Sequence of chain 1.P:
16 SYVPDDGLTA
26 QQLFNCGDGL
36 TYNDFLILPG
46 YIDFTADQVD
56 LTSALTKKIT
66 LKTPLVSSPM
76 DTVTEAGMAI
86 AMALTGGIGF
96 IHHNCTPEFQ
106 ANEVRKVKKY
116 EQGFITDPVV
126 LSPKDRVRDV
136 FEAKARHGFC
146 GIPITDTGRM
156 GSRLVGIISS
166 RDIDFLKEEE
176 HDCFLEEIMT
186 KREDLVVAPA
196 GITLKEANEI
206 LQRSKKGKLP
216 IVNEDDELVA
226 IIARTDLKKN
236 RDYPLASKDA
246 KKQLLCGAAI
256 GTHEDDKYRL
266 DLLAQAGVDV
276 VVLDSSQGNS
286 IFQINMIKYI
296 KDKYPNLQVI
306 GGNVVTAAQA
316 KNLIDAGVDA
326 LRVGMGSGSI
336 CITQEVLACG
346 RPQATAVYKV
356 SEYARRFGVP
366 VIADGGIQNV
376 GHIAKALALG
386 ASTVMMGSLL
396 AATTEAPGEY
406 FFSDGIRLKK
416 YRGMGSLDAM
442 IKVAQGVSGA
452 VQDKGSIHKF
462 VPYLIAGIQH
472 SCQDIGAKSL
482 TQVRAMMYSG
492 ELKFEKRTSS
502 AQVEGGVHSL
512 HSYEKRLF

Binding-site contacts:
Ligand atom O1P contacts residue TYR416 of chain 1.P at 2.9 Å (h-bond).
Ligand atom C6 contacts residue CYS336 of chain 1.P at 3.5 Å (hydrophobic).
Ligand atom O1P contacts residue SER334 of chain 1.P at 2.3 Å (h-bond).
Ligand atom O3' contacts residue MET390 of chain 1.P at 3.6 Å (h-bond).
Ligand atom C6 contacts residue MET419 of chain 1.P at 3.5 Å (hydrophobic).
Ligand atom C2 contacts residue CYS336 of chain 1.P at 1.4 Å (hydrophobic).
Ligand atom O3' contacts residue ARG327 of chain 1.P at 3.5 Å (salt-bridge).
Ligand atom C6 contacts residue GLY420 of chain 1.P at 3.4 Å.
Ligand atom O2' contacts residue NAD1 of chain 1.VA at 2.3 Å (h-bond).
Ligand atom O3P contacts residue SER334 of chain 1.P at 2.5 Å (h-bond).
Ligand atom O2P contacts residue SER393 of chain 1.P at 2.5 Å (h-bond).
Ligand atom C5 contacts residue CYS336 of chain 1.P at 3.6 Å (hydrophobic).
Ligand atom O3P contacts residue GLY371 of chain 1.P at 2.7 Å (h-bond).
Ligand atom O5' contacts residue GLY370 of chain 1.P at 3.3 Å.
Ligand atom P contacts residue SER334 of chain 1.P at 3.3 Å.
Ligand atom C2' contacts residue NAD1 of chain 1.VA at 3.3 Å.
Ligand atom N7 contacts residue GLY418 of chain 1.P at 3.6 Å.
Ligand atom N1 contacts residue CYS336 of chain 1.P at 2.6 Å (h-bond).
Ligand atom O2P contacts residue GLY392 of chain 1.P at 3.1 Å (h-bond).
Ligand atom O2' contacts residue ASP369 of chain 1.P at 2.3 Å (salt-bridge).
Ligand atom O3P contacts residue GLY370 of chain 1.P at 3.3 Å.
Ligand atom C5 contacts residue NAD1 of chain 1.VA at 3.6 Å.
Ligand atom N7 contacts residue MET419 of chain 1.P at 3.2 Å (h-bond).
Ligand atom O3P contacts residue GLY333 of chain 1.P at 3.2 Å.
Ligand atom C4 contacts residue NAD1 of chain 1.VA at 3.5 Å.
Ligand atom O3' contacts residue ASP369 of chain 1.P at 3.4 Å (salt-bridge).
Ligand atom C8 contacts residue MET75 of chain 1.P at 3.4 Å (hydrophobic).
Ligand atom C1' contacts residue NAD1 of chain 1.VA at 3.4 Å.
Ligand atom N3 contacts residue NAD1 of chain 1.VA at 3.2 Å (h-bond).
Ligand atom O6 contacts residue MET419 of chain 1.P at 2.6 Å (h-bond).
Ligand atom O3' contacts residue SER73 of chain 1.P at 3.3 Å.
Ligand atom C2 contacts residue NAD1 of chain 1.VA at 3.3 Å.
Ligand atom O2' contacts residue ARG327 of chain 1.P at 2.7 Å (salt-bridge).
Ligand atom O6 contacts residue GLY420 of chain 1.P at 2.4 Å (h-bond).
Ligand atom C4 contacts residue CYS336 of chain 1.P at 2.9 Å (hydrophobic).
Ligand atom C2' contacts residue ASP369 of chain 1.P at 3.6 Å.
Ligand atom N1 contacts residue GLN446 of chain 1.P at 3.1 Å (h-bond).
Ligand atom O6 contacts residue GLY418 of chain 1.P at 3.1 Å.
Ligand atom N3 contacts residue CYS336 of chain 1.P at 1.6 Å (h-bond).
Ligand atom C2' contacts residue ARG327 of chain 1.P at 3.4 Å.

A small-molecule ligand and the protein it binds are described below.
Small molecule (SMILES): O=c1[nH]cnc2c1ncn2[C@@H]1O[C@H](COP(=O)(O)O)[C@@H](O)[C@H]1O